The protein below binds the small molecule below.
Small molecule (SMILES): Nc1ccn([C@H]2C[C@H](O[P](=O)(O)OC[C@H]3O[C@@H](n4cnc5c(N)ncnc54)C[C@@H]3O)[C@@H](COP(=O)(O)O)O2)c(=O)n1

Sequence of chain 5.A:
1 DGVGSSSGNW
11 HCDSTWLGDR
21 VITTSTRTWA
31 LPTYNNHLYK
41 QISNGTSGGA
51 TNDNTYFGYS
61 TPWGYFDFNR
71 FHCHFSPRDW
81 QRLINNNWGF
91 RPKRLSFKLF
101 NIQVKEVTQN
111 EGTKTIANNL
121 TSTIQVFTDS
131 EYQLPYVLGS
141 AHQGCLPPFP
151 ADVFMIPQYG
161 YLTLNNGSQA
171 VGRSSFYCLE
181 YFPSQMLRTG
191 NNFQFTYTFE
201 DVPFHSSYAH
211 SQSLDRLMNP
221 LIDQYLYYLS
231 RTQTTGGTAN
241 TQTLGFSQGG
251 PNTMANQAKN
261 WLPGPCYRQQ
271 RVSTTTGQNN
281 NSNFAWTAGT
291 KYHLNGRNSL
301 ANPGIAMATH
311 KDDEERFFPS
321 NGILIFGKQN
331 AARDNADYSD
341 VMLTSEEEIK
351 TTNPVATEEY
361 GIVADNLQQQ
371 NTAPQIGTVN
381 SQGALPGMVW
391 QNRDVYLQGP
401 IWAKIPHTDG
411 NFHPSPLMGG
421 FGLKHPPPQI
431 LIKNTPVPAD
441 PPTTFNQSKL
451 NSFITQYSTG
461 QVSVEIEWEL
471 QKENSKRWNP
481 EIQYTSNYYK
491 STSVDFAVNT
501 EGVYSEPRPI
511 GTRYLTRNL

Binding-site contacts:
Ligand atom C6 contacts residue PRO203 of chain 5.A at 4.0 Å (hydrophobic).
Ligand atom C6 contacts residue GLY422 of chain 5.A at 3.8 Å.
Ligand atom C5 contacts residue PRO203 of chain 5.A at 4.0 Å (hydrophobic).
Ligand atom N7 contacts residue ASN392 of chain 5.A at 4.2 Å.
Ligand atom N3 contacts residue PRO203 of chain 5.A at 4.2 Å.
Ligand atom C6 contacts residue PRO203 of chain 5.A at 4.0 Å (hydrophobic).
Ligand atom C4 contacts residue ASP201 of chain 5.A at 3.7 Å.
Ligand atom N1 contacts residue PRO203 of chain 5.A at 3.8 Å.
Ligand atom C5 contacts residue PRO203 of chain 5.A at 3.9 Å (hydrophobic).
Ligand atom N1 contacts residue VAL202 of chain 5.A at 3.6 Å.
Ligand atom N1 contacts residue PRO203 of chain 5.A at 4.1 Å.
Ligand atom C4 contacts residue PRO203 of chain 5.A at 4.1 Å (hydrophobic).
Ligand atom N3 contacts residue PRO414 of chain 5.A at 4.2 Å.
Ligand atom N4 contacts residue ASP201 of chain 5.A at 2.5 Å.
Ligand atom C1' contacts residue PRO203 of chain 5.A at 4.1 Å (hydrophobic).
Ligand atom N3 contacts residue ASP201 of chain 5.A at 4.1 Å.
Ligand atom N7 contacts residue SER415 of chain 5.A at 4.0 Å.
Ligand atom N6 contacts residue GLY422 of chain 5.A at 3.4 Å (h-bond).
Ligand atom C4 contacts residue VAL202 of chain 5.A at 3.7 Å (hydrophobic).
Ligand atom N6 contacts residue GLY420 of chain 5.A at 3.7 Å.
Ligand atom C2' contacts residue PRO414 of chain 5.A at 3.8 Å (hydrophobic).
Ligand atom C2 contacts residue GLY422 of chain 5.A at 3.3 Å.
Ligand atom N7 contacts residue HIS413 of chain 5.A at 4.1 Å.
Ligand atom C2 contacts residue VAL202 of chain 5.A at 4.2 Å (hydrophobic).
Ligand atom N4 contacts residue VAL202 of chain 5.A at 2.9 Å (h-bond).
Ligand atom C2' contacts residue PRO203 of chain 5.A at 3.3 Å (hydrophobic).
Ligand atom N1 contacts residue GLY422 of chain 5.A at 3.0 Å (h-bond).
Ligand atom C5 contacts residue ARG91 of chain 5.A at 4.1 Å.
Ligand atom C8 contacts residue HIS413 of chain 5.A at 3.8 Å.
Ligand atom N6 contacts residue SER415 of chain 5.A at 3.6 Å.
Ligand atom C2' contacts residue HIS413 of chain 5.A at 3.8 Å.
Ligand atom C5 contacts residue VAL202 of chain 5.A at 3.6 Å (hydrophobic).
Ligand atom C4 contacts residue PRO203 of chain 5.A at 4.2 Å (hydrophobic).
Ligand atom C5 contacts residue SER415 of chain 5.A at 4.1 Å.
Ligand atom C6 contacts residue SER415 of chain 5.A at 4.1 Å.
Ligand atom C6 contacts residue VAL202 of chain 5.A at 4.2 Å (hydrophobic).
Ligand atom N6 contacts residue PHE421 of chain 5.A at 3.9 Å.
Ligand atom N7 contacts residue PRO203 of chain 5.A at 4.2 Å.
Ligand atom C5 contacts residue ASP201 of chain 5.A at 4.1 Å.
Ligand atom C2 contacts residue PRO203 of chain 5.A at 3.9 Å (hydrophobic).